Binding-site contacts:
Ligand atom C4 contacts residue ASN792 of chain 1.C at 4.3 Å.
Ligand atom C2 contacts residue ASN792 of chain 1.C at 2.8 Å.
Ligand atom N2 contacts residue TYR790 of chain 1.C at 3.9 Å.
Ligand atom C3 contacts residue ASN792 of chain 1.C at 4.0 Å.
Ligand atom C7 contacts residue ASN792 of chain 1.C at 4.1 Å.
Ligand atom C1 contacts residue ASN792 of chain 1.C at 1.4 Å.
Ligand atom C8 contacts residue TYR790 of chain 1.C at 3.7 Å (hydrophobic).
Ligand atom C5 contacts residue ASN792 of chain 1.C at 3.5 Å.
Ligand atom C7 contacts residue TYR790 of chain 1.C at 4.4 Å (hydrophobic).
Ligand atom O5 contacts residue ASN792 of chain 1.C at 2.3 Å (h-bond).
Ligand atom N2 contacts residue ASN792 of chain 1.C at 3.2 Å (h-bond).

The protein below binds the small molecule below.
Small molecule (SMILES): CC(=O)N[C@@H]1[C@@H](O)[C@H](O)[C@@H](CO)O[C@H]1O

Sequence of chain 1.C:
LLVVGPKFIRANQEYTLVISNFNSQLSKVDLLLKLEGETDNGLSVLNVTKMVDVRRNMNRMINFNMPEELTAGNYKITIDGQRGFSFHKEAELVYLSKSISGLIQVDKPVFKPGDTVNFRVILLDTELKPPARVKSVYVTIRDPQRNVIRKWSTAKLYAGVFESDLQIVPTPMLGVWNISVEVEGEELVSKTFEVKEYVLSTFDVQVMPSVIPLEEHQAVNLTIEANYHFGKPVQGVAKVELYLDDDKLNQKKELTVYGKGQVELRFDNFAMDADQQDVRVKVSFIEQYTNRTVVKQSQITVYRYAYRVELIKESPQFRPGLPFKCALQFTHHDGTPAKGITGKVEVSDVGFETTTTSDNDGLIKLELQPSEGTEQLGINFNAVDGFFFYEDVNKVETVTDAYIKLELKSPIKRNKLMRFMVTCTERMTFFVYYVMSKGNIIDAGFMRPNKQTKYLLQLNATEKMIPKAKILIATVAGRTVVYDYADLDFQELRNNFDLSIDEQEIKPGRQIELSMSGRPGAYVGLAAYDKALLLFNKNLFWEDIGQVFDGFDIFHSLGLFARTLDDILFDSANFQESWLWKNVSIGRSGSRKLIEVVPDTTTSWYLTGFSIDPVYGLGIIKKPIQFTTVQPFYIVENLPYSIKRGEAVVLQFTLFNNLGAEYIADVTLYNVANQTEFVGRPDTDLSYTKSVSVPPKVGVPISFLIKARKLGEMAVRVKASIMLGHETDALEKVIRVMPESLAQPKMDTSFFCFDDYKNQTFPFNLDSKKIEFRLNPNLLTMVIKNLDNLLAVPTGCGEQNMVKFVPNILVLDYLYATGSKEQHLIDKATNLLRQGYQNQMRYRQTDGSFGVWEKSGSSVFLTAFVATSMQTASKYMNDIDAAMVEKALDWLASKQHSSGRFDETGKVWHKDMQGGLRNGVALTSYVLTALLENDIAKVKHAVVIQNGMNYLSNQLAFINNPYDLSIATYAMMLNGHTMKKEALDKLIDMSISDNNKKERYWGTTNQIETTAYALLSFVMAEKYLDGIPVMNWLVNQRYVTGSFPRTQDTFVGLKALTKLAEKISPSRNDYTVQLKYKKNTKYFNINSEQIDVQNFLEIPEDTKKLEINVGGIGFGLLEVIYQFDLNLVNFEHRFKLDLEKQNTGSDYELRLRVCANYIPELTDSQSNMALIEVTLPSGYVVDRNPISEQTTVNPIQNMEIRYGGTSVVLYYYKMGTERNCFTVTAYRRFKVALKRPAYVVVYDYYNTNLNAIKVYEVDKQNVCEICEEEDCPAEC